Binding-site contacts:
Ligand atom C21 contacts residue PHE283 of chain 1.D at 3.5 Å (hydrophobic).
Ligand atom O27 contacts residue PHE283 of chain 1.D at 3.6 Å.
Ligand atom N6 contacts residue ALA243 of chain 1.D at 3.7 Å.
Ligand atom N16 contacts residue PHE250 of chain 1.D at 3.7 Å.
Ligand atom C1 contacts residue THR239 of chain 1.D at 3.5 Å.
Ligand atom C10 contacts residue ILE246 of chain 1.D at 3.2 Å (hydrophobic).
Ligand atom C15 contacts residue PHE283 of chain 1.D at 3.8 Å (hydrophobic).
Ligand atom N23 contacts residue MET267 of chain 1.D at 3.7 Å.
Ligand atom N16 contacts residue PHE283 of chain 1.D at 3.4 Å.
Ligand atom N2 contacts residue SER231 of chain 1.D at 3.3 Å.
Ligand atom N28 contacts residue PHE283 of chain 1.D at 3.8 Å.
Ligand atom N6 contacts residue VAL232 of chain 1.D at 3.7 Å.
Ligand atom N9 contacts residue ILE246 of chain 1.D at 3.2 Å.
Ligand atom N6 contacts residue THR239 of chain 1.D at 3.6 Å (h-bond).
Ligand atom C26 contacts residue MET267 of chain 1.D at 3.8 Å (hydrophobic).
Ligand atom C4 contacts residue VAL232 of chain 1.D at 3.8 Å (hydrophobic).
Ligand atom N2 contacts residue THR242 of chain 1.D at 3.6 Å.
Ligand atom C1 contacts residue ALA243 of chain 1.D at 3.7 Å (hydrophobic).
Ligand atom C24 contacts residue TYR247 of chain 1.D at 3.5 Å (hydrophobic).
Ligand atom N12 contacts residue PHE250 of chain 1.D at 3.8 Å.
Ligand atom C33 contacts residue PHE193 of chain 1.D at 3.7 Å (hydrophobic).
Ligand atom C11 contacts residue ILE246 of chain 1.D at 3.7 Å (hydrophobic).
Ligand atom C21 contacts residue MET267 of chain 1.D at 3.3 Å (hydrophobic).
Ligand atom C13 contacts residue PHE283 of chain 1.D at 3.5 Å (hydrophobic).
Ligand atom C8 contacts residue ILE246 of chain 1.D at 3.5 Å (hydrophobic).
Ligand atom C15 contacts residue PHE250 of chain 1.D at 3.7 Å (hydrophobic).
Ligand atom C26 contacts residue PHE283 of chain 1.D at 3.4 Å (hydrophobic).
Ligand atom C25 contacts residue MET267 of chain 1.D at 3.8 Å (hydrophobic).
Ligand atom C5 contacts residue VAL232 of chain 1.D at 3.6 Å (hydrophobic).
Ligand atom C24 contacts residue GLN280 of chain 1.D at 3.8 Å.
Ligand atom N22 contacts residue MET267 of chain 1.D at 3.4 Å (h-bond).
Ligand atom C13 contacts residue ILE246 of chain 1.D at 3.8 Å (hydrophobic).
Ligand atom C5 contacts residue GLN280 of chain 1.D at 3.3 Å.
Ligand atom N12 contacts residue PHE283 of chain 1.D at 3.6 Å.
Ligand atom C20 contacts residue MET267 of chain 1.D at 3.6 Å (hydrophobic).
Ligand atom C8 contacts residue PHE283 of chain 1.D at 3.7 Å (hydrophobic).
Ligand atom O17 contacts residue PHE283 of chain 1.D at 3.8 Å.
Ligand atom C20 contacts residue PHE283 of chain 1.D at 3.5 Å (hydrophobic).
Ligand atom O17 contacts residue GLN280 of chain 1.D at 3.0 Å (h-bond).
Ligand atom C10 contacts residue LEU229 of chain 1.D at 3.6 Å (hydrophobic).

Sequence of chain 1.D:
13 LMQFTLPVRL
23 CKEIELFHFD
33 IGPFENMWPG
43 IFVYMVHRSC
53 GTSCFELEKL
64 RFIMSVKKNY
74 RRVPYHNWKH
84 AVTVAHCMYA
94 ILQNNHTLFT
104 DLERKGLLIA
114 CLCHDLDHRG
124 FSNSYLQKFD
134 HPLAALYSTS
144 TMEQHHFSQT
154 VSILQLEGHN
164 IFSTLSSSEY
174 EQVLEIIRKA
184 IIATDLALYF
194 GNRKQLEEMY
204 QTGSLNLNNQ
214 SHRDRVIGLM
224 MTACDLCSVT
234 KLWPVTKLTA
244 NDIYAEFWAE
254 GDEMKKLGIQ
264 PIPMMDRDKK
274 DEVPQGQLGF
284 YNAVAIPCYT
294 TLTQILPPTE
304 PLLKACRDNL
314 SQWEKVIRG

The small molecule below binds the protein below.
Small molecule (SMILES): Cn1ncc(NC(=O)c2nc(C3CC3)cnc2Nc2cncnc2)c1C(=O)NCC(C)(C)O